This small molecule binds to this protein.
Small molecule (SMILES): CCOC(=O)CNC(=O)NCc1cccc(-c2ccncc2)c1

Binding-site contacts:
Ligand atom C4 contacts residue ASN102 of chain 1.A at 3.5 Å.
Ligand atom C6 contacts residue GLY72 of chain 1.A at 3.8 Å.
Ligand atom C5 contacts residue GLY72 of chain 1.A at 3.3 Å.
Ligand atom C contacts residue PHE60 of chain 1.A at 3.8 Å (hydrophobic).
Ligand atom C16 contacts residue THR107 of chain 1.A at 3.8 Å.
Ligand atom C2 contacts residue ARG55 of chain 1.A at 3.8 Å.
Ligand atom C11 contacts residue GLN111 of chain 1.A at 3.6 Å.
Ligand atom O1 contacts residue ALA101 of chain 1.A at 3.2 Å.
Ligand atom C3 contacts residue ARG55 of chain 1.A at 3.5 Å.
Ligand atom C contacts residue ARG55 of chain 1.A at 3.9 Å.
Ligand atom C1 contacts residue PHE113 of chain 1.A at 3.5 Å (hydrophobic).
Ligand atom C2 contacts residue GLN63 of chain 1.A at 3.9 Å.
Ligand atom N2 contacts residue ARG82 of chain 1.A at 3.0 Å (salt-bridge).
Ligand atom C11 contacts residue ASN102 of chain 1.A at 3.7 Å.
Ligand atom C6 contacts residue GLN111 of chain 1.A at 3.8 Å.
Ligand atom C7 contacts residue ALA103 of chain 1.A at 3.7 Å (hydrophobic).
Ligand atom C15 contacts residue THR107 of chain 1.A at 3.7 Å.
Ligand atom C contacts residue PHE113 of chain 1.A at 3.9 Å (hydrophobic).
Ligand atom C12 contacts residue THR107 of chain 1.A at 3.3 Å.
Ligand atom C contacts residue MET61 of chain 1.A at 3.9 Å (hydrophobic).
Ligand atom C8 contacts residue THR107 of chain 1.A at 3.8 Å.
Ligand atom C14 contacts residue ARG82 of chain 1.A at 3.7 Å.
Ligand atom C9 contacts residue THR107 of chain 1.A at 3.5 Å.
Ligand atom N1 contacts residue ASN102 of chain 1.A at 3.1 Å (h-bond).
Ligand atom C14 contacts residue SER81 of chain 1.A at 3.8 Å.
Ligand atom O contacts residue GLN63 of chain 1.A at 3.6 Å (h-bond).
Ligand atom C11 contacts residue ALA101 of chain 1.A at 3.9 Å (hydrophobic).
Ligand atom O contacts residue ARG55 of chain 1.A at 3.1 Å (salt-bridge).
Ligand atom C10 contacts residue ALA101 of chain 1.A at 3.5 Å (hydrophobic).
Ligand atom C9 contacts residue ASN102 of chain 1.A at 3.8 Å.
Ligand atom O2 contacts residue GLN63 of chain 1.A at 3.0 Å (h-bond).
Ligand atom O1 contacts residue HIS126 of chain 1.A at 3.3 Å.
Ligand atom C15 contacts residue ARG82 of chain 1.A at 3.1 Å.
Ligand atom O1 contacts residue ASN102 of chain 1.A at 3.1 Å (h-bond).
Ligand atom C10 contacts residue GLN111 of chain 1.A at 3.8 Å.
Ligand atom C10 contacts residue ASN102 of chain 1.A at 3.5 Å.
Ligand atom C16 contacts residue ALA103 of chain 1.A at 3.5 Å (hydrophobic).
Ligand atom N contacts residue ASN102 of chain 1.A at 3.0 Å (h-bond).
Ligand atom C14 contacts residue THR107 of chain 1.A at 3.4 Å.
Ligand atom C13 contacts residue THR107 of chain 1.A at 2.9 Å.

Sequence of chain 1.A:
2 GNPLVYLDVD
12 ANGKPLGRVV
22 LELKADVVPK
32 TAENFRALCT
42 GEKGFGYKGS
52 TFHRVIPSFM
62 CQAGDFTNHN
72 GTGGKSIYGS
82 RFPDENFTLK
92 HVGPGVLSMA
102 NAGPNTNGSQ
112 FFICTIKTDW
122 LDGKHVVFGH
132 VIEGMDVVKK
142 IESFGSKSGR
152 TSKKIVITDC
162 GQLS